Binding-site contacts:
Ligand atom C11 contacts residue CYS198 of chain 1.E at 3.6 Å (hydrophobic).
Ligand atom C5 contacts residue TRP155 of chain 1.E at 3.6 Å (hydrophobic).
Ligand atom C16 contacts residue GLN65 of chain 1.D at 4.3 Å.
Ligand atom N10 contacts residue GLN65 of chain 1.D at 4.0 Å.
Ligand atom C9 contacts residue ILE126 of chain 1.D at 3.8 Å (hydrophobic).
Ligand atom C17 contacts residue MET124 of chain 1.D at 4.0 Å (hydrophobic).
Ligand atom C2 contacts residue TYR203 of chain 1.E at 3.5 Å (hydrophobic).
Ligand atom C3 contacts residue ILE126 of chain 1.D at 4.3 Å (hydrophobic).
Ligand atom C12 contacts residue ILE126 of chain 1.D at 4.0 Å (hydrophobic).
Ligand atom C15 contacts residue CYS198 of chain 1.E at 3.4 Å (hydrophobic).
Ligand atom C4 contacts residue TRP155 of chain 1.E at 3.3 Å (hydrophobic).
Ligand atom C6 contacts residue TYR63 of chain 1.D at 4.0 Å (hydrophobic).
Ligand atom O4 contacts residue ILE126 of chain 1.D at 3.8 Å.
Ligand atom C21 contacts residue GLN65 of chain 1.D at 3.6 Å.
Ligand atom C12 contacts residue CYS199 of chain 1.E at 4.1 Å (hydrophobic).
Ligand atom C17 contacts residue ILE126 of chain 1.D at 3.9 Å (hydrophobic).
Ligand atom C1 contacts residue TYR203 of chain 1.E at 3.7 Å (hydrophobic).
Ligand atom C8 contacts residue SER154 of chain 1.E at 3.6 Å.
Ligand atom C18 contacts residue MET124 of chain 1.D at 3.8 Å (hydrophobic).
Ligand atom C9 contacts residue CYS198 of chain 1.E at 3.8 Å (hydrophobic).
Ligand atom C16 contacts residue ILE126 of chain 1.D at 3.9 Å (hydrophobic).
Ligand atom N10 contacts residue CYS198 of chain 1.E at 3.6 Å.
Ligand atom C16 contacts residue CYS198 of chain 1.E at 3.4 Å (hydrophobic).
Ligand atom N1 contacts residue TRP155 of chain 1.E at 3.0 Å (h-bond).
Ligand atom C2 contacts residue TRP155 of chain 1.E at 3.3 Å (hydrophobic).
Ligand atom O4 contacts residue CYS199 of chain 1.E at 3.7 Å.
Ligand atom C1 contacts residue TRP155 of chain 1.E at 3.6 Å (hydrophobic).
Ligand atom C3 contacts residue TRP155 of chain 1.E at 3.6 Å (hydrophobic).
Ligand atom C8 contacts residue TRP155 of chain 1.E at 3.2 Å (hydrophobic).
Ligand atom O3 contacts residue ILE126 of chain 1.D at 4.1 Å.
Ligand atom C21 contacts residue CYS198 of chain 1.E at 3.9 Å (hydrophobic).
Ligand atom C9 contacts residue CYS199 of chain 1.E at 3.8 Å (hydrophobic).
Ligand atom C13 contacts residue GLN65 of chain 1.D at 4.1 Å.
Ligand atom C8 contacts residue TYR101 of chain 1.E at 3.6 Å (hydrophobic).
Ligand atom C12 contacts residue CYS198 of chain 1.E at 3.5 Å (hydrophobic).
Ligand atom C17 contacts residue CYS198 of chain 1.E at 4.0 Å (hydrophobic).
Ligand atom C8 contacts residue TYR203 of chain 1.E at 4.0 Å (hydrophobic).
Ligand atom C15 contacts residue GLN65 of chain 1.D at 3.6 Å.
Ligand atom C7 contacts residue TYR196 of chain 1.E at 3.9 Å (hydrophobic).
Ligand atom C7 contacts residue CYS198 of chain 1.E at 4.1 Å (hydrophobic).

Sequence of chain 1.D:
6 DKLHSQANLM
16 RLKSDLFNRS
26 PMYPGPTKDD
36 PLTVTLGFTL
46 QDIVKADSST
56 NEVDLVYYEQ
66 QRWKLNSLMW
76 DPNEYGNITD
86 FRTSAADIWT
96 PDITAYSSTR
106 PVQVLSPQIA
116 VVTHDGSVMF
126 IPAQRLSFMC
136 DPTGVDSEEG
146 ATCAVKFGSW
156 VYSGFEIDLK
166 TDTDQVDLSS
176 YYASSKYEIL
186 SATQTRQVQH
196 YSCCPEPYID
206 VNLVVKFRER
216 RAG

Sequence of chain 1.E:
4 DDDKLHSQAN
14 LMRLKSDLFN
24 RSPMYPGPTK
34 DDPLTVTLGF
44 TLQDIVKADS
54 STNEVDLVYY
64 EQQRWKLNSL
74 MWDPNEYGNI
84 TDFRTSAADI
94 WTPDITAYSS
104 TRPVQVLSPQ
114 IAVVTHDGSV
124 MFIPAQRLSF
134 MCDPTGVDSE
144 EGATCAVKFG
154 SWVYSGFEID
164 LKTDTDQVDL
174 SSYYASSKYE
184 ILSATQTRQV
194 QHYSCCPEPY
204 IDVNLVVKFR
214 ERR

A small-molecule ligand and the protein it binds are described below.
Small molecule (SMILES): CN1[C@@H]2CC[C@H]1CC(OC(=O)c1c[nH]c3ccccc13)C2